A small-molecule ligand and the protein it binds are described below.
Small molecule (SMILES): CC(=O)N[C@@H]1[C@@H](O)[C@H](O)[C@@H](CO)O[C@H]1O

Sequence of chain 20.F:
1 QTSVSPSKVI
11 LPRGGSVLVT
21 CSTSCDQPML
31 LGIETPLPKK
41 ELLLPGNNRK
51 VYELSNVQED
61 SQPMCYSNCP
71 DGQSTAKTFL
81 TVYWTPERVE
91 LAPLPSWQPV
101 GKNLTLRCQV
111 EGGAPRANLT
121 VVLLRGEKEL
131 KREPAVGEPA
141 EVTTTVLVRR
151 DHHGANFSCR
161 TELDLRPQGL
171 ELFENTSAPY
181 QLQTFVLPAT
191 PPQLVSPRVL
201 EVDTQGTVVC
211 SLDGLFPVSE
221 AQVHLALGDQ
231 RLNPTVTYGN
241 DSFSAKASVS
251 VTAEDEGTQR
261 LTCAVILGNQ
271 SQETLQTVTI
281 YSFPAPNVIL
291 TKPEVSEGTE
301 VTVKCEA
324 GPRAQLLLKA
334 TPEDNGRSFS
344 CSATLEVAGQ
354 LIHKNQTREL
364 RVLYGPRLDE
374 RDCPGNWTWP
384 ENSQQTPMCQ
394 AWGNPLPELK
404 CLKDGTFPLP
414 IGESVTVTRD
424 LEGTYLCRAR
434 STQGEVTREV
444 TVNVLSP

Binding-site contacts:
Ligand atom C8 contacts residue PRO99 of chain 20.F at 3.9 Å (hydrophobic).
Ligand atom C3 contacts residue ASN269 of chain 20.F at 3.1 Å.
Ligand atom N2 contacts residue ASN269 of chain 20.F at 2.8 Å (h-bond).
Ligand atom O4 contacts residue TRP97 of chain 20.F at 3.8 Å.
Ligand atom O3 contacts residue TRP97 of chain 20.F at 2.5 Å (h-bond).
Ligand atom C4 contacts residue ASN269 of chain 20.F at 3.7 Å.
Ligand atom O5 contacts residue ASN269 of chain 20.F at 2.4 Å (h-bond).
Ligand atom C4 contacts residue TRP97 of chain 20.F at 4.1 Å (hydrophobic).
Ligand atom O7 contacts residue ASN269 of chain 20.F at 3.4 Å (h-bond).
Ligand atom C8 contacts residue TRP97 of chain 20.F at 4.0 Å (hydrophobic).
Ligand atom C2 contacts residue ASN269 of chain 20.F at 2.5 Å.
Ligand atom C3 contacts residue TRP97 of chain 20.F at 2.7 Å (hydrophobic).
Ligand atom C7 contacts residue TRP97 of chain 20.F at 3.3 Å (hydrophobic).
Ligand atom C1 contacts residue ASN269 of chain 20.F at 1.4 Å.
Ligand atom C1 contacts residue TRP97 of chain 20.F at 4.2 Å (hydrophobic).
Ligand atom O3 contacts residue ASN269 of chain 20.F at 4.4 Å.
Ligand atom C6 contacts residue ASN269 of chain 20.F at 4.3 Å.
Ligand atom C2 contacts residue TRP97 of chain 20.F at 3.1 Å (hydrophobic).
Ligand atom C5 contacts residue ASN269 of chain 20.F at 3.0 Å.
Ligand atom O7 contacts residue TRP97 of chain 20.F at 3.8 Å.
Ligand atom C7 contacts residue ASN269 of chain 20.F at 3.5 Å.
Ligand atom O3 contacts residue PRO95 of chain 20.F at 4.4 Å.
Ligand atom N2 contacts residue TRP97 of chain 20.F at 2.4 Å (h-bond).